Sequence of chain 1.A:
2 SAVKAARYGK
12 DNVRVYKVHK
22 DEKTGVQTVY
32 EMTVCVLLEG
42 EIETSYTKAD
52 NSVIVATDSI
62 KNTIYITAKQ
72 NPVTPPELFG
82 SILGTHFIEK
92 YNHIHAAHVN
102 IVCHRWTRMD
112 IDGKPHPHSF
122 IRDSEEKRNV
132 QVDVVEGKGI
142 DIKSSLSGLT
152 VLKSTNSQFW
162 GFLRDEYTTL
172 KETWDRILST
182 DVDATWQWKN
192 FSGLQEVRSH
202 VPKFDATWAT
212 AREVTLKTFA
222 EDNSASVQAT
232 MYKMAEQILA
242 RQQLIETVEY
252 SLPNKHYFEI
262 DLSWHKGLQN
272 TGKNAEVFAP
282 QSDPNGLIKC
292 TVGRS

A small-molecule ligand and the protein it binds are described below.
Small molecule (SMILES): O=c1[nH]c(=O)c2nn[nH]c2[nH]1

Sequence of chain 2.A:
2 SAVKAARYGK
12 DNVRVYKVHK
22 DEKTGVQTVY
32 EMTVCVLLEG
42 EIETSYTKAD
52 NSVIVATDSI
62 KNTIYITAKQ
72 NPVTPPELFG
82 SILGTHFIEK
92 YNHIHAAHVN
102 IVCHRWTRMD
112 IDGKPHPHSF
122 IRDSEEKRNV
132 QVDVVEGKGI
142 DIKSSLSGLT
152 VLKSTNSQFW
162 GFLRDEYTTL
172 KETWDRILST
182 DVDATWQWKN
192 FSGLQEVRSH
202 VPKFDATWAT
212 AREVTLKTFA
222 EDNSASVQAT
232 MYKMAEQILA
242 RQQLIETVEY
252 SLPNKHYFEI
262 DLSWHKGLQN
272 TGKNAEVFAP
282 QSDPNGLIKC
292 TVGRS

Binding-site contacts:
Ligand atom O2 contacts residue ARG177 of chain 1.A at 2.8 Å (salt-bridge).
Ligand atom O2 contacts residue ASN255 of chain 1.A at 4.2 Å.
Ligand atom C2 contacts residue PHE160 of chain 1.A at 3.7 Å (hydrophobic).
Ligand atom O2 contacts residue PHE160 of chain 1.A at 3.9 Å.
Ligand atom N1 contacts residue PHE160 of chain 1.A at 3.6 Å.
Ligand atom C5 contacts residue THR58 of chain 2.A at 4.0 Å.
Ligand atom N3 contacts residue ASN255 of chain 1.A at 3.4 Å (h-bond).
Ligand atom N8 contacts residue THR58 of chain 2.A at 3.3 Å (h-bond).
Ligand atom C4 contacts residue PHE160 of chain 1.A at 3.4 Å (hydrophobic).
Ligand atom C2 contacts residue ARG177 of chain 1.A at 3.6 Å.
Ligand atom O2 contacts residue SER227 of chain 1.A at 3.6 Å.
Ligand atom C2 contacts residue GLN229 of chain 1.A at 3.9 Å.
Ligand atom O6 contacts residue ILE55 of chain 2.A at 3.5 Å.
Ligand atom N7 contacts residue THR58 of chain 2.A at 2.8 Å (h-bond).
Ligand atom N8 contacts residue ALA57 of chain 2.A at 3.7 Å.
Ligand atom N9 contacts residue ARG177 of chain 1.A at 4.0 Å.
Ligand atom N8 contacts residue PHE160 of chain 1.A at 3.6 Å.
Ligand atom O2 contacts residue GLN229 of chain 1.A at 3.8 Å.
Ligand atom C6 contacts residue PHE160 of chain 1.A at 3.6 Å (hydrophobic).
Ligand atom N7 contacts residue ALA57 of chain 2.A at 3.5 Å.
Ligand atom O6 contacts residue PHE160 of chain 1.A at 4.1 Å.
Ligand atom O6 contacts residue THR58 of chain 2.A at 3.8 Å.
Ligand atom N3 contacts residue ARG177 of chain 1.A at 3.0 Å (salt-bridge).
Ligand atom N3 contacts residue PHE160 of chain 1.A at 3.7 Å.
Ligand atom N8 contacts residue ASP59 of chain 2.A at 3.9 Å.
Ligand atom C6 contacts residue GLN229 of chain 1.A at 3.7 Å.
Ligand atom O6 contacts residue GLN229 of chain 1.A at 2.9 Å (h-bond).
Ligand atom O6 contacts residue TYR9 of chain 2.A at 3.8 Å.
Ligand atom N9 contacts residue THR58 of chain 2.A at 4.0 Å.
Ligand atom C2 contacts residue VAL228 of chain 1.A at 4.0 Å (hydrophobic).
Ligand atom N7 contacts residue PHE160 of chain 1.A at 3.7 Å.
Ligand atom C4 contacts residue ARG177 of chain 1.A at 3.8 Å.
Ligand atom N1 contacts residue GLN229 of chain 1.A at 3.0 Å (h-bond).
Ligand atom N9 contacts residue PHE160 of chain 1.A at 3.5 Å.
Ligand atom C2 contacts residue ASN255 of chain 1.A at 3.9 Å.
Ligand atom N9 contacts residue LEU171 of chain 1.A at 3.9 Å.
Ligand atom C4 contacts residue ASN255 of chain 1.A at 3.9 Å.
Ligand atom O2 contacts residue VAL228 of chain 1.A at 2.9 Å (h-bond).
Ligand atom C5 contacts residue PHE160 of chain 1.A at 3.4 Å (hydrophobic).
Ligand atom N8 contacts residue LEU171 of chain 1.A at 3.8 Å.